The protein below binds the small molecule below.
Small molecule (SMILES): CC(C)(C)OC(=O)N[C@@H](CSC[C@@H](Nc1ccccc1)C(=O)NCc1cccnc1)Cc1c[nH]c2ccccc12

Sequence of chain 3.A:
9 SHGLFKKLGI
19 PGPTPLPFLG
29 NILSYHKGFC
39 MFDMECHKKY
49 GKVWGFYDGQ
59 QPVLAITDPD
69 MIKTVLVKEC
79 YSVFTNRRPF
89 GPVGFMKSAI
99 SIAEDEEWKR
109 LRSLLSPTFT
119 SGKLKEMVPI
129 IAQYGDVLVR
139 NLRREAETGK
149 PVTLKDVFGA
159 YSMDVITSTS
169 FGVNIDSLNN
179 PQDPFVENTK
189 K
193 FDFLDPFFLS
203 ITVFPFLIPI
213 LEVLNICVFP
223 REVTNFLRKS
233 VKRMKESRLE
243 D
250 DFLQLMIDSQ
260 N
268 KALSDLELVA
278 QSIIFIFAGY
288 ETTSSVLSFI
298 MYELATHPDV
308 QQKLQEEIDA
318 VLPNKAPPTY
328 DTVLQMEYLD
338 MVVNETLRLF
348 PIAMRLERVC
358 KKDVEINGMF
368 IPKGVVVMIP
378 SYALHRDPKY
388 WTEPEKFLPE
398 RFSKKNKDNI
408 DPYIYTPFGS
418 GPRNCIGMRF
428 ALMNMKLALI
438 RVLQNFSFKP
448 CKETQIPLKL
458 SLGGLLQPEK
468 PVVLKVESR

Binding-site contacts:
Ligand atom C15 contacts residue PHE284 of chain 3.A at 3.6 Å (hydrophobic).
Ligand atom C16 contacts residue PHE221 of chain 3.A at 3.6 Å (hydrophobic).
Ligand atom C39 contacts residue HEM1 of chain 3.B at 3.1 Å.
Ligand atom N27 contacts residue HEM1 of chain 3.B at 2.3 Å.
Ligand atom C17 contacts residue PHE221 of chain 3.A at 3.3 Å (hydrophobic).
Ligand atom C13 contacts residue SER99 of chain 3.A at 3.5 Å.
Ligand atom C16 contacts residue ILE281 of chain 3.A at 3.7 Å (hydrophobic).
Ligand atom C26 contacts residue HEM1 of chain 3.B at 3.0 Å.
Ligand atom C16 contacts residue PHE284 of chain 3.A at 3.9 Å (hydrophobic).
Ligand atom C04 contacts residue PHE195 of chain 3.A at 3.5 Å (hydrophobic).
Ligand atom C28 contacts residue HEM1 of chain 3.B at 3.2 Å.
Ligand atom C13 contacts residue ILE281 of chain 3.A at 3.8 Å (hydrophobic).
Ligand atom C24 contacts residue PHE284 of chain 3.A at 3.5 Å (hydrophobic).
Ligand atom C25 contacts residue ALA285 of chain 3.A at 3.8 Å (hydrophobic).
Ligand atom C12 contacts residue SER99 of chain 3.A at 3.2 Å.
Ligand atom C04 contacts residue PHE88 of chain 3.A at 3.6 Å (hydrophobic).
Ligand atom C19 contacts residue PHE284 of chain 3.A at 3.6 Å (hydrophobic).
Ligand atom C17 contacts residue PHE284 of chain 3.A at 3.5 Å (hydrophobic).
Ligand atom N23 contacts residue PHE284 of chain 3.A at 3.3 Å.
Ligand atom C18 contacts residue PHE284 of chain 3.A at 3.5 Å (hydrophobic).
Ligand atom C26 contacts residue ALA285 of chain 3.A at 3.9 Å (hydrophobic).
Ligand atom O22 contacts residue SER99 of chain 3.A at 2.7 Å (h-bond).
Ligand atom C38 contacts residue ARG85 of chain 3.A at 3.1 Å.
Ligand atom C39 contacts residue ARG85 of chain 3.A at 3.4 Å.
Ligand atom C40 contacts residue HEM1 of chain 3.B at 3.3 Å.
Ligand atom C20 contacts residue PHE193 of chain 3.A at 3.8 Å (hydrophobic).
Ligand atom S11 contacts residue ILE100 of chain 3.A at 3.6 Å.
Ligand atom C01 contacts residue GLU354 of chain 3.A at 3.2 Å.
Ligand atom C18 contacts residue PHE221 of chain 3.A at 3.9 Å (hydrophobic).
Ligand atom C10 contacts residue PHE88 of chain 3.A at 3.5 Å (hydrophobic).
Ligand atom C30 contacts residue PHE284 of chain 3.A at 3.5 Å (hydrophobic).
Ligand atom C01 contacts residue ARG86 of chain 3.A at 3.3 Å.
Ligand atom C29 contacts residue THR289 of chain 3.A at 3.8 Å.
Ligand atom C24 contacts residue ALA285 of chain 3.A at 3.5 Å (hydrophobic).
Ligand atom C38 contacts residue SER99 of chain 3.A at 3.6 Å.
Ligand atom C20 contacts residue PHE284 of chain 3.A at 3.5 Å (hydrophobic).
Ligand atom C19 contacts residue PHE193 of chain 3.A at 3.5 Å (hydrophobic).
Ligand atom C03 contacts residue PHE195 of chain 3.A at 3.5 Å (hydrophobic).
Ligand atom C21 contacts residue SER99 of chain 3.A at 3.4 Å.
Ligand atom S11 contacts residue PHE88 of chain 3.A at 3.6 Å.